Binding-site contacts:
Ligand atom C7 contacts residue SER381 of chain 1.D at 3.7 Å.
Ligand atom C8 contacts residue SER381 of chain 1.D at 3.5 Å.
Ligand atom C8 contacts residue GLN263 of chain 1.D at 4.2 Å.
Ligand atom O7 contacts residue ASN301 of chain 1.D at 3.4 Å.
Ligand atom C2 contacts residue GLN263 of chain 1.D at 4.4 Å.
Ligand atom O6 contacts residue ARG412 of chain 1.D at 3.1 Å (salt-bridge).
Ligand atom O7 contacts residue SER381 of chain 1.D at 3.4 Å (h-bond).
Ligand atom C6 contacts residue ARG412 of chain 1.D at 4.4 Å.
Ligand atom C4 contacts residue ASN265 of chain 1.D at 4.2 Å.
Ligand atom C7 contacts residue ASN265 of chain 1.D at 3.2 Å.
Ligand atom O5 contacts residue ASN265 of chain 1.D at 2.3 Å (h-bond).
Ligand atom C7 contacts residue GLN263 of chain 1.D at 4.3 Å.
Ligand atom C1 contacts residue GLN263 of chain 1.D at 3.8 Å.
Ligand atom C5 contacts residue ASN265 of chain 1.D at 3.6 Å.
Ligand atom O7 contacts residue ASN265 of chain 1.D at 3.0 Å (h-bond).
Ligand atom C8 contacts residue SER303 of chain 1.D at 3.5 Å.
Ligand atom C8 contacts residue ASN265 of chain 1.D at 4.4 Å.
Ligand atom C8 contacts residue VAL302 of chain 1.D at 3.9 Å (hydrophobic).
Ligand atom N2 contacts residue ASN265 of chain 1.D at 2.9 Å (h-bond).
Ligand atom C1 contacts residue ASN265 of chain 1.D at 1.4 Å.
Ligand atom C8 contacts residue ASN301 of chain 1.D at 3.4 Å.
Ligand atom N2 contacts residue GLN263 of chain 1.D at 3.6 Å.
Ligand atom C3 contacts residue ASN265 of chain 1.D at 3.8 Å.
Ligand atom C2 contacts residue ASN265 of chain 1.D at 2.5 Å.
Ligand atom C7 contacts residue ASN301 of chain 1.D at 3.9 Å.
Ligand atom O6 contacts residue ASN265 of chain 1.D at 4.1 Å.

A small-molecule ligand and the protein it binds are described below.
Small molecule (SMILES): CC(=O)N[C@H]1[C@H](O[C@H]2[C@H](O)[C@@H](NC(C)=O)CO[C@@H]2CO)O[C@H](CO)[C@@H](O)[C@@H]1O

Sequence of chain 1.D:
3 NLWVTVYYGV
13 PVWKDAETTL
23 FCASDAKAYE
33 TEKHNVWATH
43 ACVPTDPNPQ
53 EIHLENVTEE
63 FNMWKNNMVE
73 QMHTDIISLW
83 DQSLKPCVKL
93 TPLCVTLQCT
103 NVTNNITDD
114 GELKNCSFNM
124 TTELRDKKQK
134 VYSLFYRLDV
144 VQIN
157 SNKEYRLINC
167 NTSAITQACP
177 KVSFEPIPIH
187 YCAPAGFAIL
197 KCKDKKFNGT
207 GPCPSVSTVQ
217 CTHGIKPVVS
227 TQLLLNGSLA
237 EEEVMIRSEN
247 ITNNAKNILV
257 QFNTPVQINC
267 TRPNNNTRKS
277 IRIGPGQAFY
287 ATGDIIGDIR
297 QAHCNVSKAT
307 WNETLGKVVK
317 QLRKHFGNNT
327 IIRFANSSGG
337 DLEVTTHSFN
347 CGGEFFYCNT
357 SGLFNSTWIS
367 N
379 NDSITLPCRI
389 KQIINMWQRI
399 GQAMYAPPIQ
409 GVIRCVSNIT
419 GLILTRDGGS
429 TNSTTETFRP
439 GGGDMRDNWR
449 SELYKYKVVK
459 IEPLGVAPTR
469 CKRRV